The small molecule below binds the protein below.
Small molecule (SMILES): CC(=O)N[C@@H]1[C@@H](O)[C@H](O)[C@@H](CO)O[C@H]1O

Sequence of chain 1.E:
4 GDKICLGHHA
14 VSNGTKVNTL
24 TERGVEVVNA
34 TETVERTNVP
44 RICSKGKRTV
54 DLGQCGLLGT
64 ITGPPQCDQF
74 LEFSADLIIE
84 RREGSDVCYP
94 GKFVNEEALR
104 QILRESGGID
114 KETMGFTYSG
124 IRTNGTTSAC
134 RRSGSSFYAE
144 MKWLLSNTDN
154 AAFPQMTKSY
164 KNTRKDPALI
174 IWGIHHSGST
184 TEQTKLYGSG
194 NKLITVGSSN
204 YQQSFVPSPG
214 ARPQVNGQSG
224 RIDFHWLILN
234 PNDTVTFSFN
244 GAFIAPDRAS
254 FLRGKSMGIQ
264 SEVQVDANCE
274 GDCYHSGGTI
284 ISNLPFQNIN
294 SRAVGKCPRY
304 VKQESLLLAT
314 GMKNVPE

Binding-site contacts:
Ligand atom O5 contacts residue ASN235 of chain 1.E at 2.4 Å (h-bond).
Ligand atom C1 contacts residue ASN235 of chain 1.E at 1.4 Å.
Ligand atom C4 contacts residue ASN235 of chain 1.E at 4.2 Å.
Ligand atom O6 contacts residue LYS164 of chain 1.E at 3.9 Å.
Ligand atom C3 contacts residue ASN235 of chain 1.E at 3.8 Å.
Ligand atom C5 contacts residue ASN235 of chain 1.E at 3.5 Å.
Ligand atom O7 contacts residue ASN235 of chain 1.E at 3.9 Å.
Ligand atom C7 contacts residue ASN235 of chain 1.E at 3.5 Å.
Ligand atom N2 contacts residue ASN235 of chain 1.E at 3.0 Å (h-bond).
Ligand atom C2 contacts residue ASN235 of chain 1.E at 2.7 Å.